Sequence of chain 1.A:
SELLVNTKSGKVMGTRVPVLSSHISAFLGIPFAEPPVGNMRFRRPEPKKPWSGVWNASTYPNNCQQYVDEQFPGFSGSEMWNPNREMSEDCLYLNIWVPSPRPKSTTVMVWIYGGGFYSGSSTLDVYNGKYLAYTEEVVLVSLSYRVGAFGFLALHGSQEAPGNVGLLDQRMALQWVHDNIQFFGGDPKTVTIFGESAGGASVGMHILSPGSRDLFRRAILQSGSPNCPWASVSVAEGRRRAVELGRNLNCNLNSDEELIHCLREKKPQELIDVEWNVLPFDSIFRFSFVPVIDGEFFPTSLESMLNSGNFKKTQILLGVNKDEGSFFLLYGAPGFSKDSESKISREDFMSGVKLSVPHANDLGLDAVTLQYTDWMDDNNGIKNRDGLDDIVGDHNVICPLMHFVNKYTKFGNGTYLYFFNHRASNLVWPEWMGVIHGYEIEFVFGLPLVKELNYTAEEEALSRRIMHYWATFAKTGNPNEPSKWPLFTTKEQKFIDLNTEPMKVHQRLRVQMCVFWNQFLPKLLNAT

This small molecule binds to this protein.
Small molecule (SMILES): C[C@@H](O)CCC[N+](C)(C)C

Binding-site contacts:
Ligand atom O7 contacts residue TYR70 of chain 1.A at 4.2 Å.
Ligand atom C4 contacts residue TYR121 of chain 1.A at 4.4 Å (hydrophobic).
Ligand atom C8 contacts residue TRP279 of chain 1.A at 3.5 Å (hydrophobic).
Ligand atom O7 contacts residue TYR334 of chain 1.A at 3.5 Å.
Ligand atom C4 contacts residue TRP279 of chain 1.A at 4.5 Å (hydrophobic).
Ligand atom O7 contacts residue TYR121 of chain 1.A at 4.0 Å.
Ligand atom N1 contacts residue TYR70 of chain 1.A at 4.2 Å.
Ligand atom C9 contacts residue TRP279 of chain 1.A at 4.0 Å (hydrophobic).
Ligand atom C6 contacts residue TYR121 of chain 1.A at 4.2 Å (hydrophobic).
Ligand atom C2 contacts residue TYR70 of chain 1.A at 3.9 Å (hydrophobic).
Ligand atom O7 contacts residue ASP72 of chain 1.A at 4.3 Å.
Ligand atom C4 contacts residue TYR334 of chain 1.A at 4.4 Å (hydrophobic).
Ligand atom C3 contacts residue TRP279 of chain 1.A at 3.9 Å (hydrophobic).
Ligand atom C6 contacts residue TYR334 of chain 1.A at 3.4 Å (hydrophobic).
Ligand atom C5 contacts residue TYR121 of chain 1.A at 3.9 Å (hydrophobic).
Ligand atom C5 contacts residue TYR334 of chain 1.A at 3.6 Å (hydrophobic).
Ligand atom C3 contacts residue TYR70 of chain 1.A at 4.2 Å (hydrophobic).
Ligand atom C6 contacts residue PHE330 of chain 1.A at 3.7 Å (hydrophobic).
Ligand atom C8 contacts residue TYR70 of chain 1.A at 3.4 Å (hydrophobic).